Sequence of chain 1.A:
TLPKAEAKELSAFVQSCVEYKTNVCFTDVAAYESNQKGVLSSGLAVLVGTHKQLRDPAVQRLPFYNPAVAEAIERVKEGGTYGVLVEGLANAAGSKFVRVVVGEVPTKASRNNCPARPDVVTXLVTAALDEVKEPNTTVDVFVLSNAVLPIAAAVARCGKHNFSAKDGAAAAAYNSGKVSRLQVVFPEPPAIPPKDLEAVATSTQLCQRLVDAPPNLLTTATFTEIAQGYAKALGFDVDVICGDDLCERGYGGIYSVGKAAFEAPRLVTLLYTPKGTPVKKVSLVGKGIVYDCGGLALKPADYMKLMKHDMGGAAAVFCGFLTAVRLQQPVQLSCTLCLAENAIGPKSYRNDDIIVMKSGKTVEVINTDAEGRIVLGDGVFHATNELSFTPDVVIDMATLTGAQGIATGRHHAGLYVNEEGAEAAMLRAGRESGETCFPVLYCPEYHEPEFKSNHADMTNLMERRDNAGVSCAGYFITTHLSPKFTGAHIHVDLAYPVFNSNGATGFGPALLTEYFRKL

The small molecule below binds the protein below.
Small molecule (SMILES): CCCCC[C@H](CC(=O)NO)C(=O)N[C@H](C(=O)N1CCC[C@H]1CO)C(C)C

Binding-site contacts:
Ligand atom O27 contacts residue ILE408 of chain 1.A at 3.2 Å.
Ligand atom O2 contacts residue LYS289 of chain 1.A at 3.0 Å (salt-bridge).
Ligand atom C8 contacts residue ASP371 of chain 1.A at 3.9 Å.
Ligand atom O13 contacts residue THR403 of chain 1.A at 4.0 Å.
Ligand atom O13 contacts residue GLY404 of chain 1.A at 3.0 Å (h-bond).
Ligand atom O2 contacts residue MN1 of chain 1.G at 1.9 Å.
Ligand atom O27 contacts residue GLY404 of chain 1.A at 3.8 Å.
Ligand atom N1 contacts residue ASP371 of chain 1.A at 3.5 Å (salt-bridge).
Ligand atom C3 contacts residue ASP294 of chain 1.A at 4.0 Å.
Ligand atom C3 contacts residue LEU402 of chain 1.A at 3.8 Å (hydrophobic).
Ligand atom N1 contacts residue MN1 of chain 1.G at 3.0 Å.
Ligand atom C8 contacts residue ARG375 of chain 1.A at 3.9 Å.
Ligand atom O2 contacts residue LEU402 of chain 1.A at 4.0 Å.
Ligand atom C3 contacts residue MN1 of chain 1.G at 4.0 Å.
Ligand atom O2 contacts residue ASP371 of chain 1.A at 3.1 Å (salt-bridge).
Ligand atom C5 contacts residue LEU402 of chain 1.A at 3.6 Å (hydrophobic).
Ligand atom C3 contacts residue LYS301 of chain 1.A at 4.0 Å.
Ligand atom O13 contacts residue ALA405 of chain 1.A at 4.1 Å.
Ligand atom N1 contacts residue ASP294 of chain 1.A at 3.6 Å (salt-bridge).
Ligand atom C9 contacts residue ALA372 of chain 1.A at 4.0 Å (hydrophobic).
Ligand atom O2 contacts residue GLU373 of chain 1.A at 2.8 Å (salt-bridge).
Ligand atom O2 contacts residue ASP294 of chain 1.A at 2.4 Å (salt-bridge).
Ligand atom O27 contacts residue ALA405 of chain 1.A at 3.7 Å.
Ligand atom C10 contacts residue LEU463 of chain 1.A at 3.6 Å (hydrophobic).
Ligand atom C3 contacts residue ASP371 of chain 1.A at 3.6 Å.
Ligand atom O4 contacts residue LYS301 of chain 1.A at 2.9 Å (salt-bridge).
Ligand atom C3 contacts residue MN1 of chain 1.H at 3.0 Å.
Ligand atom O4 contacts residue ASP371 of chain 1.A at 2.8 Å (salt-bridge).
Ligand atom O4 contacts residue MN1 of chain 1.H at 2.5 Å.
Ligand atom O4 contacts residue ASP294 of chain 1.A at 3.6 Å.
Ligand atom C5 contacts residue GLY404 of chain 1.A at 4.1 Å.
Ligand atom O2 contacts residue ASP312 of chain 1.A at 3.8 Å.
Ligand atom N1 contacts residue MN1 of chain 1.H at 2.8 Å.
Ligand atom C26 contacts residue ALA405 of chain 1.A at 3.8 Å (hydrophobic).
Ligand atom N1 contacts residue LEU402 of chain 1.A at 3.0 Å (h-bond).
Ligand atom N1 contacts residue GLU373 of chain 1.A at 4.0 Å.
Ligand atom N1 contacts residue LYS289 of chain 1.A at 3.8 Å.
Ligand atom C12 contacts residue GLY404 of chain 1.A at 3.8 Å.
Ligand atom C8 contacts residue ALA372 of chain 1.A at 3.8 Å (hydrophobic).
Ligand atom O2 contacts residue MN1 of chain 1.H at 1.9 Å.